Binding-site contacts:
Ligand atom C5 contacts residue ASN606 of chain 1.A at 3.6 Å.
Ligand atom O6 contacts residue SER608 of chain 1.A at 4.0 Å.
Ligand atom O5 contacts residue SER607 of chain 1.A at 4.2 Å.
Ligand atom C1 contacts residue ASN606 of chain 1.A at 1.4 Å.
Ligand atom O5 contacts residue SER608 of chain 1.A at 4.1 Å.
Ligand atom C8 contacts residue ASN606 of chain 1.A at 3.7 Å.
Ligand atom N2 contacts residue ASN606 of chain 1.A at 2.9 Å (h-bond).
Ligand atom C2 contacts residue ASN606 of chain 1.A at 2.5 Å.
Ligand atom O5 contacts residue ASN606 of chain 1.A at 2.4 Å (h-bond).
Ligand atom C4 contacts residue ASN606 of chain 1.A at 4.2 Å.
Ligand atom O7 contacts residue ASN606 of chain 1.A at 3.3 Å (h-bond).
Ligand atom C7 contacts residue ASN606 of chain 1.A at 3.3 Å.
Ligand atom C1 contacts residue SER607 of chain 1.A at 4.4 Å.
Ligand atom C3 contacts residue ASN606 of chain 1.A at 3.8 Å.

Sequence of chain 1.A:
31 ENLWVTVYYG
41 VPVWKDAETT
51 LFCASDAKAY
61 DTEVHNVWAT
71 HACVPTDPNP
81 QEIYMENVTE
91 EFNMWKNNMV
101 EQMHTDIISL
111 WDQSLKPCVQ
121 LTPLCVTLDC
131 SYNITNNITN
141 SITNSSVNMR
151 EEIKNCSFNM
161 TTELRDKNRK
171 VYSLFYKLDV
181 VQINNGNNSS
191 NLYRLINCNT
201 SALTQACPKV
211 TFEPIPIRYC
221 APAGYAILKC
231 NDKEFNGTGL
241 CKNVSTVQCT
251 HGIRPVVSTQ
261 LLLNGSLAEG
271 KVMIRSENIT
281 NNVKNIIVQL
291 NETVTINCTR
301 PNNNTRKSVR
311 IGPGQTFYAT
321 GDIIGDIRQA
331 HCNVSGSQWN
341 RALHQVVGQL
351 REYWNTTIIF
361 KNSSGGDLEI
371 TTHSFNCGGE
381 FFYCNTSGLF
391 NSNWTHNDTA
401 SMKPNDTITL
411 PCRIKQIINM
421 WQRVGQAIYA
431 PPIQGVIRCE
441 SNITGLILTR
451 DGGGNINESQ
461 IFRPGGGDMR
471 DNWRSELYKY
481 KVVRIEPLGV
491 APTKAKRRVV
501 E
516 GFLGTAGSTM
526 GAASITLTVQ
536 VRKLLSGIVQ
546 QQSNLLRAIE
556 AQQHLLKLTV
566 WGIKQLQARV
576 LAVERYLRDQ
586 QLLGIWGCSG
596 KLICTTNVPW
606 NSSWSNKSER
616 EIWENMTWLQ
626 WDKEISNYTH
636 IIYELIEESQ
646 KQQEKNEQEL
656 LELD

The protein below binds the small molecule below.
Small molecule (SMILES): CC(=O)N[C@H]1[C@H](O[C@H]2[C@H](O)[C@@H](NC(C)=O)CO[C@@H]2CO)O[C@H](CO)[C@@H](O)[C@@H]1O